Sequence of chain 1.B:
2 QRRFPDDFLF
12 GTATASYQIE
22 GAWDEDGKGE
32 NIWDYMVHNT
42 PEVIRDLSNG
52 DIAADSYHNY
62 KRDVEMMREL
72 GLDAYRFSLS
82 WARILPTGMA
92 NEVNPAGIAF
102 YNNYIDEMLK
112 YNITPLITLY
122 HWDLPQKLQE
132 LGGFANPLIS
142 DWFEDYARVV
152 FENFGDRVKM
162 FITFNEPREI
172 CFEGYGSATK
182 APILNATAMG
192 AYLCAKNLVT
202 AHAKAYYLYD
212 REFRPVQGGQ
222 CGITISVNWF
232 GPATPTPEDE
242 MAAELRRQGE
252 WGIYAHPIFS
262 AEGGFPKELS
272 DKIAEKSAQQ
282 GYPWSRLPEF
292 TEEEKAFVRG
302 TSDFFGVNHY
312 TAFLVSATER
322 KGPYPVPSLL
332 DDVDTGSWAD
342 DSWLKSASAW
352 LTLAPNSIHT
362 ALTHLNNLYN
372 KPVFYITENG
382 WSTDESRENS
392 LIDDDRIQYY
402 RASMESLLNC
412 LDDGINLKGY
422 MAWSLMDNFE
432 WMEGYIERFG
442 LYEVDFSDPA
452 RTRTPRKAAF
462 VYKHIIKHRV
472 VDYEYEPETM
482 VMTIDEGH

The small molecule below binds the protein below.
Small molecule (SMILES): CC(=O)N[C@H]1[C@H](O[C@H]2[C@H](O)[C@@H](NC(C)=O)CO[C@@H]2CO)O[C@H](CO)[C@@H](O)[C@@H]1O

Binding-site contacts:
Ligand atom O5 contacts residue ASN186 of chain 1.B at 2.4 Å (h-bond).
Ligand atom N2 contacts residue ASN186 of chain 1.B at 2.9 Å (h-bond).
Ligand atom C7 contacts residue ASN186 of chain 1.B at 3.5 Å.
Ligand atom C1 contacts residue ASN186 of chain 1.B at 1.4 Å.
Ligand atom C5 contacts residue THR188 of chain 1.B at 4.4 Å.
Ligand atom C2 contacts residue ASN186 of chain 1.B at 2.5 Å.
Ligand atom O7 contacts residue ALA179 of chain 1.B at 4.0 Å.
Ligand atom C5 contacts residue ASN186 of chain 1.B at 3.6 Å.
Ligand atom O7 contacts residue ASN186 of chain 1.B at 4.3 Å.
Ligand atom C6 contacts residue THR188 of chain 1.B at 4.2 Å.
Ligand atom C6 contacts residue PRO326 of chain 1.B at 3.7 Å (hydrophobic).
Ligand atom C4 contacts residue ASN186 of chain 1.B at 4.3 Å.
Ligand atom C3 contacts residue ASN186 of chain 1.B at 3.9 Å.
Ligand atom C8 contacts residue PRO326 of chain 1.B at 3.5 Å (hydrophobic).
Ligand atom C8 contacts residue TYR325 of chain 1.B at 3.7 Å (hydrophobic).
Ligand atom C8 contacts residue PRO324 of chain 1.B at 3.9 Å (hydrophobic).
Ligand atom O5 contacts residue THR188 of chain 1.B at 4.1 Å.
Ligand atom C8 contacts residue ASN186 of chain 1.B at 3.7 Å.